Sequence of chain 1.B:
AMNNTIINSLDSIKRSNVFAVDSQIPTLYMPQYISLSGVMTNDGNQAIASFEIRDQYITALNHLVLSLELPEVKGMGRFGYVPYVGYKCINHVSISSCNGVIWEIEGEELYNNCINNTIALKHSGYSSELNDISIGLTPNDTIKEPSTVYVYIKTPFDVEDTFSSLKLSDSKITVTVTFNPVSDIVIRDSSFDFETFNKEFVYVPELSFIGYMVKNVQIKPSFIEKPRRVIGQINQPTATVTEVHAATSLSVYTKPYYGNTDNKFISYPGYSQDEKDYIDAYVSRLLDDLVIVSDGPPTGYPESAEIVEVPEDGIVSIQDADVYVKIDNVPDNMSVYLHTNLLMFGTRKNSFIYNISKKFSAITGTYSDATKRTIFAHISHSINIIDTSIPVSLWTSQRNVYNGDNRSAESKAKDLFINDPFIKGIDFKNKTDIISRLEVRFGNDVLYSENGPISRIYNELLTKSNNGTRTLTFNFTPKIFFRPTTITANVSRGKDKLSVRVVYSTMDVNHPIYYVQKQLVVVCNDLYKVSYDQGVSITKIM

Sequence of chain 1.C:
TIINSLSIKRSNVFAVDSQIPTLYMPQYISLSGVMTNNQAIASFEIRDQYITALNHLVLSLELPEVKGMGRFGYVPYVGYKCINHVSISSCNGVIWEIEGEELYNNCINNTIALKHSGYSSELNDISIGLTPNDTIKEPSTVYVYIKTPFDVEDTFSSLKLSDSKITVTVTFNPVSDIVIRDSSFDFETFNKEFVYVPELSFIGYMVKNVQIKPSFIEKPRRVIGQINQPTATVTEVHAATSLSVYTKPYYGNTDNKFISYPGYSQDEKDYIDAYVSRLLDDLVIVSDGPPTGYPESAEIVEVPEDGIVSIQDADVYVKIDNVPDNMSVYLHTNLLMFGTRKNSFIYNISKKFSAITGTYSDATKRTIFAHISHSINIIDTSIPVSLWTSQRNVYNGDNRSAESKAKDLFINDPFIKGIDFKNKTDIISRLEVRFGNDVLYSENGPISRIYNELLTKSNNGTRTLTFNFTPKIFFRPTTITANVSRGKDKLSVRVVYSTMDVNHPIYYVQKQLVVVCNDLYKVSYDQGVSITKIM

A small-molecule ligand and the protein it binds are described below.
Small molecule (SMILES): COc1cc(OC)c2nc(C)cc(N)c2c1

Sequence of chain 1.A:
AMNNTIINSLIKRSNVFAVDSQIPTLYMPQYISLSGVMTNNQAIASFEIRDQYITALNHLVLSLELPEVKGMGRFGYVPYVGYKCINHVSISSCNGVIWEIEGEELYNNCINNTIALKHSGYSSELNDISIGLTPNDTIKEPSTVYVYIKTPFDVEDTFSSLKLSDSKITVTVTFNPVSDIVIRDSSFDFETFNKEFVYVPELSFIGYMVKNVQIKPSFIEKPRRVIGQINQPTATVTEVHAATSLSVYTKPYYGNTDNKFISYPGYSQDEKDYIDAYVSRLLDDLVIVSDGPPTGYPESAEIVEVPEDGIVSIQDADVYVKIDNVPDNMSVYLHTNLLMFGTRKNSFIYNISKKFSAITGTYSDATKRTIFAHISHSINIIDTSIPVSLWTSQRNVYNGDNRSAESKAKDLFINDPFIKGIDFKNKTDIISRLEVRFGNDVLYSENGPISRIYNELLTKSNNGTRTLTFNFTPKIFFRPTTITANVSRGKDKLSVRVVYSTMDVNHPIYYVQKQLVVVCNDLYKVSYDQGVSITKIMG

Binding-site contacts:
Ligand atom O2 contacts residue FMT1 of chain 1.I at 3.7 Å.
Ligand atom O6 contacts residue PRO508 of chain 1.C at 4.3 Å.
Ligand atom N16 contacts residue FMT1 of chain 1.Z at 3.2 Å.
Ligand atom N16 contacts residue PHE511 of chain 1.C at 3.5 Å.
Ligand atom C1 contacts residue PHE511 of chain 1.B at 3.9 Å (hydrophobic).
Ligand atom C13 contacts residue PHE511 of chain 1.A at 3.7 Å (hydrophobic).
Ligand atom C13 contacts residue FMT1 of chain 1.I at 4.3 Å.
Ligand atom C14 contacts residue FMT1 of chain 1.Z at 3.6 Å.
Ligand atom C1 contacts residue FMT1 of chain 1.I at 4.4 Å.
Ligand atom O6 contacts residue PHE511 of chain 1.C at 4.2 Å.
Ligand atom C7 contacts residue PRO508 of chain 1.C at 3.7 Å (hydrophobic).
Ligand atom C15 contacts residue FMT1 of chain 1.Z at 3.9 Å.
Ligand atom N11 contacts residue FMT1 of chain 1.I at 3.9 Å.
Ligand atom C8 contacts residue PHE511 of chain 1.C at 3.9 Å (hydrophobic).